Sequence of chain 1.D:
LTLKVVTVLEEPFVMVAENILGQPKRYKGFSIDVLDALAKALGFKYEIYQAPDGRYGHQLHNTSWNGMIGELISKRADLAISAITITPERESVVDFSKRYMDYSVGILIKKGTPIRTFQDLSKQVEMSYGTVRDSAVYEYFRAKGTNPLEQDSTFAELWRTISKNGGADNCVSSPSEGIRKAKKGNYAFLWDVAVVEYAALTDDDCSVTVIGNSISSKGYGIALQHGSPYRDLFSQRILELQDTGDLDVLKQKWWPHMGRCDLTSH

The small molecule below binds the protein below.
Small molecule (SMILES): CC(=O)N[C@@H]1[C@@H](O)[C@H](O)[C@@H](CO)O[C@H]1O

Binding-site contacts:
Ligand atom C3 contacts residue SER65 of chain 1.D at 4.2 Å.
Ligand atom C2 contacts residue SER65 of chain 1.D at 3.9 Å.
Ligand atom C3 contacts residue ASN63 of chain 1.D at 3.8 Å.
Ligand atom C2 contacts residue ASN63 of chain 1.D at 2.5 Å.
Ligand atom N2 contacts residue SER65 of chain 1.D at 3.6 Å.
Ligand atom C5 contacts residue ASN63 of chain 1.D at 3.6 Å.
Ligand atom O7 contacts residue ASN63 of chain 1.D at 3.9 Å.
Ligand atom C1 contacts residue ASN63 of chain 1.D at 1.4 Å.
Ligand atom N2 contacts residue ASN63 of chain 1.D at 2.9 Å (h-bond).
Ligand atom C4 contacts residue ASN63 of chain 1.D at 4.2 Å.
Ligand atom O5 contacts residue SER65 of chain 1.D at 4.2 Å.
Ligand atom O5 contacts residue LEU61 of chain 1.D at 4.5 Å.
Ligand atom C5 contacts residue SER65 of chain 1.D at 4.5 Å.
Ligand atom O6 contacts residue LEU61 of chain 1.D at 4.1 Å.
Ligand atom C7 contacts residue ASN63 of chain 1.D at 3.6 Å.
Ligand atom C1 contacts residue SER65 of chain 1.D at 3.3 Å.
Ligand atom C5 contacts residue LEU61 of chain 1.D at 4.1 Å (hydrophobic).
Ligand atom O5 contacts residue ASN63 of chain 1.D at 2.4 Å (h-bond).